Binding-site contacts:
Ligand atom O7 contacts residue ASN12 of chain 14.D at 3.6 Å.
Ligand atom O5 contacts residue ASN12 of chain 14.D at 2.7 Å (h-bond).
Ligand atom C7 contacts residue ASN12 of chain 14.D at 3.9 Å.
Ligand atom N2 contacts residue ASN12 of chain 14.D at 3.8 Å.
Ligand atom C1 contacts residue ASN12 of chain 14.D at 2.2 Å.
Ligand atom C2 contacts residue ASN12 of chain 14.D at 3.3 Å.
Ligand atom C5 contacts residue ASN12 of chain 14.D at 4.1 Å.

Sequence of chain 14.D:
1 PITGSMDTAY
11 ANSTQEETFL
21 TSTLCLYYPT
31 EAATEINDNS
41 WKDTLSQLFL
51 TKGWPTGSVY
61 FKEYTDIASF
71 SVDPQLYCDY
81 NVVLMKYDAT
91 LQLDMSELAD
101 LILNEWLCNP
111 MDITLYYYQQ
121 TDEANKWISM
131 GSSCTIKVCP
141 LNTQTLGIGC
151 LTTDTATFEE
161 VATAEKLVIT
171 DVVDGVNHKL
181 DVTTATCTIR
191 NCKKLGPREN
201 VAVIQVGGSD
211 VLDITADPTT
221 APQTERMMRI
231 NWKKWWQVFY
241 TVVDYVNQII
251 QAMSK

This small molecule binds to this protein.
Small molecule (SMILES): CC(=O)N[C@H]1[C@H](O[C@H]2[C@H](O)[C@@H](NC(C)=O)CO[C@@H]2CO)O[C@H](CO)[C@@H](O)[C@@H]1O